This protein binds this small molecule.
Small molecule (SMILES): CC(C)[C@H](N)C(=O)O

Sequence of chain 3.A:
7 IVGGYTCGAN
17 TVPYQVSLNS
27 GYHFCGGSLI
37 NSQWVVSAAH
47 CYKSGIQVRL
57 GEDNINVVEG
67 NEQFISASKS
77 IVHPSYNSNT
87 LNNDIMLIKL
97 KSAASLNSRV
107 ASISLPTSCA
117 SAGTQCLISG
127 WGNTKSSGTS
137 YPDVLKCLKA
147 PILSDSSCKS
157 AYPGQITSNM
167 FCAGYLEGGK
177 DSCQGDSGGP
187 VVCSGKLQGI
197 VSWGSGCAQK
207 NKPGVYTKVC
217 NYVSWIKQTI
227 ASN

Binding-site contacts:
Ligand atom CG1 contacts residue ILE124 of chain 3.A at 4.5 Å (hydrophobic).
Ligand atom O contacts residue VAL1 of chain 3.D at 2.3 Å (h-bond).
Ligand atom N contacts residue GLY126 of chain 3.A at 4.5 Å.
Ligand atom O contacts residue THR130 of chain 3.A at 3.4 Å.
Ligand atom CB contacts residue ASP182 of chain 3.A at 3.9 Å.
Ligand atom N contacts residue GLY128 of chain 3.A at 3.4 Å (h-bond).
Ligand atom CB contacts residue SER178 of chain 3.A at 4.1 Å.
Ligand atom CG1 contacts residue LYS142 of chain 3.A at 3.8 Å.
Ligand atom CA contacts residue ASP182 of chain 3.A at 3.3 Å.
Ligand atom C contacts residue THR130 of chain 3.A at 4.1 Å.
Ligand atom CG1 contacts residue SER125 of chain 3.A at 4.0 Å.
Ligand atom O contacts residue ASN129 of chain 3.A at 3.8 Å.
Ligand atom CA contacts residue VAL1 of chain 3.D at 2.5 Å (hydrophobic).
Ligand atom CG2 contacts residue VAL1 of chain 3.D at 3.6 Å (hydrophobic).
Ligand atom CB contacts residue ASP177 of chain 3.A at 3.4 Å.
Ligand atom CA contacts residue ASP177 of chain 3.A at 3.4 Å.
Ligand atom CA contacts residue ASN129 of chain 3.A at 3.8 Å.
Ligand atom N contacts residue VAL1 of chain 3.D at 3.6 Å (h-bond).
Ligand atom C contacts residue VAL1 of chain 3.D at 1.4 Å (hydrophobic).
Ligand atom CG2 contacts residue LEU144 of chain 3.A at 3.5 Å (hydrophobic).
Ligand atom N contacts residue ASN129 of chain 3.A at 3.3 Å (h-bond).
Ligand atom CA contacts residue SER178 of chain 3.A at 4.0 Å.
Ligand atom CG2 contacts residue GLY10 of chain 3.A at 3.8 Å.
Ligand atom CG2 contacts residue LYS142 of chain 3.A at 4.4 Å.
Ligand atom CG1 contacts residue GLY126 of chain 3.A at 3.8 Å.
Ligand atom CB contacts residue VAL1 of chain 3.D at 3.4 Å (hydrophobic).
Ligand atom N contacts residue ASP182 of chain 3.A at 2.7 Å (salt-bridge).
Ligand atom CG2 contacts residue ASP177 of chain 3.A at 3.7 Å.
Ligand atom CG1 contacts residue ASP182 of chain 3.A at 3.7 Å.
Ligand atom C contacts residue ASN129 of chain 3.A at 3.6 Å.
Ligand atom CG2 contacts residue CYS143 of chain 3.A at 3.9 Å (hydrophobic).
Ligand atom C contacts residue ASP177 of chain 3.A at 3.5 Å.